Sequence of chain 1.C:
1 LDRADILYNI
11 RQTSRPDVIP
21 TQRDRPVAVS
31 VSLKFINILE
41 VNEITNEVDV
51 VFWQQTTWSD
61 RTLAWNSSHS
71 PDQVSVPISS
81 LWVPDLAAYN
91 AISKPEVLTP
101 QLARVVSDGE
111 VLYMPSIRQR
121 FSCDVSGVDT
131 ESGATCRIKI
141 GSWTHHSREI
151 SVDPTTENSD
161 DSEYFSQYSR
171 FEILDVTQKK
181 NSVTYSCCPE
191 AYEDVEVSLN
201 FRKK

Binding-site contacts:
Ligand atom C3 contacts residue TYR185 of chain 1.B at 3.7 Å (hydrophobic).
Ligand atom C4 contacts residue TRP143 of chain 1.B at 3.6 Å (hydrophobic).
Ligand atom C3 contacts residue TYR89 of chain 1.B at 3.1 Å (hydrophobic).
Ligand atom BR1 contacts residue THR144 of chain 1.B at 3.8 Å.
Ligand atom N1 contacts residue SER142 of chain 1.B at 3.7 Å.
Ligand atom C9 contacts residue TRP143 of chain 1.B at 3.6 Å (hydrophobic).
Ligand atom N2 contacts residue MET114 of chain 1.C at 3.4 Å.
Ligand atom C5 contacts residue CYS187 of chain 1.B at 4.0 Å (hydrophobic).
Ligand atom N3 contacts residue MET114 of chain 1.C at 3.6 Å.
Ligand atom N2 contacts residue TRP143 of chain 1.B at 3.4 Å (h-bond).
Ligand atom C12 contacts residue ARG104 of chain 1.C at 3.5 Å.
Ligand atom C8 contacts residue TRP143 of chain 1.B at 3.3 Å (hydrophobic).
Ligand atom BR1 contacts residue LEU102 of chain 1.C at 3.8 Å.
Ligand atom C2 contacts residue TRP143 of chain 1.B at 3.5 Å (hydrophobic).
Ligand atom C11 contacts residue TYR192 of chain 1.B at 3.1 Å (hydrophobic).
Ligand atom C2 contacts residue TRP53 of chain 1.C at 3.9 Å (hydrophobic).
Ligand atom BR1 contacts residue ARG104 of chain 1.C at 3.6 Å.
Ligand atom C7 contacts residue TRP143 of chain 1.B at 3.4 Å (hydrophobic).
Ligand atom C11 contacts residue LEU112 of chain 1.C at 3.5 Å (hydrophobic).
Ligand atom O1 contacts residue LEU112 of chain 1.C at 3.4 Å.
Ligand atom C4 contacts residue TYR192 of chain 1.B at 3.6 Å (hydrophobic).
Ligand atom BR1 contacts residue LEU112 of chain 1.C at 3.4 Å.
Ligand atom C6 contacts residue THR144 of chain 1.B at 3.7 Å.
Ligand atom C1 contacts residue TRP143 of chain 1.B at 3.3 Å (hydrophobic).
Ligand atom C3 contacts residue TRP143 of chain 1.B at 3.5 Å (hydrophobic).
Ligand atom N3 contacts residue TRP143 of chain 1.B at 3.8 Å.
Ligand atom C7 contacts residue MET114 of chain 1.C at 3.5 Å (hydrophobic).
Ligand atom C11 contacts residue CYS188 of chain 1.B at 3.7 Å (hydrophobic).
Ligand atom N3 contacts residue THR144 of chain 1.B at 3.8 Å.
Ligand atom C3 contacts residue TYR192 of chain 1.B at 3.4 Å (hydrophobic).
Ligand atom N1 contacts residue TYR89 of chain 1.B at 2.7 Å (h-bond).
Ligand atom C6 contacts residue LEU112 of chain 1.C at 4.0 Å (hydrophobic).
Ligand atom O1 contacts residue ARG104 of chain 1.C at 3.8 Å.
Ligand atom C2 contacts residue TYR89 of chain 1.B at 3.1 Å (hydrophobic).
Ligand atom C5 contacts residue MET114 of chain 1.C at 3.8 Å (hydrophobic).
Ligand atom C12 contacts residue TYR192 of chain 1.B at 2.9 Å (hydrophobic).
Ligand atom C10 contacts residue LEU112 of chain 1.C at 3.7 Å (hydrophobic).
Ligand atom N1 contacts residue TRP143 of chain 1.B at 2.6 Å (h-bond).
Ligand atom C8 contacts residue MET114 of chain 1.C at 3.3 Å (hydrophobic).
Ligand atom C9 contacts residue MET114 of chain 1.C at 3.8 Å (hydrophobic).

Sequence of chain 1.B:
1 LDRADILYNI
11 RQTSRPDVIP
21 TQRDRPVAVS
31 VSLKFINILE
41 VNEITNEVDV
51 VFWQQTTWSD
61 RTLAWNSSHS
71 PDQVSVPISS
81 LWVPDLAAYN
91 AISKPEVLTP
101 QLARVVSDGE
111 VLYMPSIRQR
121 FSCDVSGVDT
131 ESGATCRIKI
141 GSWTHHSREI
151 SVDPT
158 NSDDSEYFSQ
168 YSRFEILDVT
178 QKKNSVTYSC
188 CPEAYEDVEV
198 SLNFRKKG

This small molecule binds to this protein.
Small molecule (SMILES): CCOc1cc(N2CCCNCC2)cnc1Br